The small molecule below binds the protein below.
Small molecule (SMILES): O=C(O)CF

Binding-site contacts:
Ligand atom F contacts residue HIS275 of chain 2.A at 3.7 Å.
Ligand atom O contacts residue TRP154 of chain 2.A at 3.0 Å (h-bond).
Ligand atom CH3 contacts residue ASP108 of chain 2.A at 3.8 Å.
Ligand atom CH3 contacts residue TRP154 of chain 2.A at 4.4 Å (hydrophobic).
Ligand atom CH3 contacts residue HIS275 of chain 2.A at 3.5 Å.
Ligand atom C contacts residue HIS275 of chain 2.A at 4.4 Å.
Ligand atom F contacts residue TRP154 of chain 2.A at 3.6 Å.
Ligand atom O contacts residue HIS153 of chain 2.A at 2.8 Å (h-bond).
Ligand atom O contacts residue ASP108 of chain 2.A at 4.1 Å.
Ligand atom O contacts residue TYR215 of chain 2.A at 3.6 Å.
Ligand atom OXT contacts residue HIS153 of chain 2.A at 3.2 Å.
Ligand atom CH3 contacts residue MET183 of chain 2.A at 4.5 Å (hydrophobic).
Ligand atom C contacts residue HIS153 of chain 2.A at 3.4 Å.
Ligand atom F contacts residue ASP108 of chain 2.A at 3.7 Å.
Ligand atom C contacts residue TRP154 of chain 2.A at 3.8 Å (hydrophobic).
Ligand atom C contacts residue MET183 of chain 2.A at 4.0 Å (hydrophobic).
Ligand atom C contacts residue ASP108 of chain 2.A at 4.2 Å.
Ligand atom OXT contacts residue MET183 of chain 2.A at 3.6 Å.

Sequence of chain 2.A:
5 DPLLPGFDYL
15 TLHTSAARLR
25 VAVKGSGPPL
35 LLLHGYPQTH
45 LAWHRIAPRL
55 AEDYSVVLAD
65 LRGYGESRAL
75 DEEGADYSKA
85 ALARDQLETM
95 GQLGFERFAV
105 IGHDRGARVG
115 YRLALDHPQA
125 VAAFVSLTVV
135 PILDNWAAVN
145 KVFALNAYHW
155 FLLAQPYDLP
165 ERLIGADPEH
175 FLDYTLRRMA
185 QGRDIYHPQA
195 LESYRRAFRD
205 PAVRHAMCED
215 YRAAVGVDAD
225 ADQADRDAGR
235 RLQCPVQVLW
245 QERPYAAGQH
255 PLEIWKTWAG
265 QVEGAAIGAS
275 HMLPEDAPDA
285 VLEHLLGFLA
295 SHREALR